Sequence of chain 2.A:
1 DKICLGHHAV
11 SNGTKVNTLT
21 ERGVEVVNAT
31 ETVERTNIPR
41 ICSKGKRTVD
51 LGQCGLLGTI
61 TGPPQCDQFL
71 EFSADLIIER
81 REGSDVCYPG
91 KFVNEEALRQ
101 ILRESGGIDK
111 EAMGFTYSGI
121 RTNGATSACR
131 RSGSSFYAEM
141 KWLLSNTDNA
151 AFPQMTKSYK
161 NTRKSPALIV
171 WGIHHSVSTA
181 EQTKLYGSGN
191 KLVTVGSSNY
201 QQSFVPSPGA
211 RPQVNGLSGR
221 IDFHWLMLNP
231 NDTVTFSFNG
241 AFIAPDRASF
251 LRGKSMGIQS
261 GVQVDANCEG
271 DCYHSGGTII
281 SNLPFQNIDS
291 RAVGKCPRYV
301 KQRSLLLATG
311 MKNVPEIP

Sequence of chain 2.B:
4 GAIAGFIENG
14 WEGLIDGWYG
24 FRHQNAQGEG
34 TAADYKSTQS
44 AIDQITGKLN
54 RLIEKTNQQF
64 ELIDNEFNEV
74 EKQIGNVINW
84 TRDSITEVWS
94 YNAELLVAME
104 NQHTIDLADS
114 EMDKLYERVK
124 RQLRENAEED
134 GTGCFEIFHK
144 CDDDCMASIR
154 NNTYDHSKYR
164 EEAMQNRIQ

A protein and the small-molecule ligand that binds it are described below.
Small molecule (SMILES): CC(=O)N[C@H]1[C@H](O[C@H]2[C@H](O)[C@@H](NC(C)=O)CO[C@@H]2CO)O[C@H](CO)[C@@H](O)[C@@H]1O

Binding-site contacts:
Ligand atom C5 contacts residue ASN28 of chain 2.A at 3.6 Å.
Ligand atom O5 contacts residue THR309 of chain 2.A at 3.3 Å (h-bond).
Ligand atom C1 contacts residue ASN28 of chain 2.A at 1.4 Å.
Ligand atom C8 contacts residue ASN28 of chain 2.A at 4.4 Å.
Ligand atom O3 contacts residue ASN28 of chain 2.A at 4.5 Å.
Ligand atom C6 contacts residue THR309 of chain 2.A at 4.3 Å.
Ligand atom C2 contacts residue ASN28 of chain 2.A at 2.1 Å.
Ligand atom O5 contacts residue ALA29 of chain 2.A at 4.2 Å.
Ligand atom O5 contacts residue ASN28 of chain 2.A at 2.4 Å (h-bond).
Ligand atom C4 contacts residue ASN28 of chain 2.A at 4.0 Å.
Ligand atom O7 contacts residue ASN28 of chain 2.A at 3.9 Å.
Ligand atom C7 contacts residue ASN28 of chain 2.A at 3.5 Å.
Ligand atom O6 contacts residue LEU52 of chain 2.B at 3.6 Å.
Ligand atom C3 contacts residue ASN28 of chain 2.A at 3.5 Å.
Ligand atom C8 contacts residue THR30 of chain 2.A at 3.5 Å.
Ligand atom O6 contacts residue THR309 of chain 2.A at 4.0 Å.
Ligand atom C1 contacts residue THR309 of chain 2.A at 3.9 Å.
Ligand atom C6 contacts residue THR30 of chain 2.A at 3.9 Å.
Ligand atom N2 contacts residue ASN28 of chain 2.A at 2.5 Å (h-bond).